Sequence of chain 1.B:
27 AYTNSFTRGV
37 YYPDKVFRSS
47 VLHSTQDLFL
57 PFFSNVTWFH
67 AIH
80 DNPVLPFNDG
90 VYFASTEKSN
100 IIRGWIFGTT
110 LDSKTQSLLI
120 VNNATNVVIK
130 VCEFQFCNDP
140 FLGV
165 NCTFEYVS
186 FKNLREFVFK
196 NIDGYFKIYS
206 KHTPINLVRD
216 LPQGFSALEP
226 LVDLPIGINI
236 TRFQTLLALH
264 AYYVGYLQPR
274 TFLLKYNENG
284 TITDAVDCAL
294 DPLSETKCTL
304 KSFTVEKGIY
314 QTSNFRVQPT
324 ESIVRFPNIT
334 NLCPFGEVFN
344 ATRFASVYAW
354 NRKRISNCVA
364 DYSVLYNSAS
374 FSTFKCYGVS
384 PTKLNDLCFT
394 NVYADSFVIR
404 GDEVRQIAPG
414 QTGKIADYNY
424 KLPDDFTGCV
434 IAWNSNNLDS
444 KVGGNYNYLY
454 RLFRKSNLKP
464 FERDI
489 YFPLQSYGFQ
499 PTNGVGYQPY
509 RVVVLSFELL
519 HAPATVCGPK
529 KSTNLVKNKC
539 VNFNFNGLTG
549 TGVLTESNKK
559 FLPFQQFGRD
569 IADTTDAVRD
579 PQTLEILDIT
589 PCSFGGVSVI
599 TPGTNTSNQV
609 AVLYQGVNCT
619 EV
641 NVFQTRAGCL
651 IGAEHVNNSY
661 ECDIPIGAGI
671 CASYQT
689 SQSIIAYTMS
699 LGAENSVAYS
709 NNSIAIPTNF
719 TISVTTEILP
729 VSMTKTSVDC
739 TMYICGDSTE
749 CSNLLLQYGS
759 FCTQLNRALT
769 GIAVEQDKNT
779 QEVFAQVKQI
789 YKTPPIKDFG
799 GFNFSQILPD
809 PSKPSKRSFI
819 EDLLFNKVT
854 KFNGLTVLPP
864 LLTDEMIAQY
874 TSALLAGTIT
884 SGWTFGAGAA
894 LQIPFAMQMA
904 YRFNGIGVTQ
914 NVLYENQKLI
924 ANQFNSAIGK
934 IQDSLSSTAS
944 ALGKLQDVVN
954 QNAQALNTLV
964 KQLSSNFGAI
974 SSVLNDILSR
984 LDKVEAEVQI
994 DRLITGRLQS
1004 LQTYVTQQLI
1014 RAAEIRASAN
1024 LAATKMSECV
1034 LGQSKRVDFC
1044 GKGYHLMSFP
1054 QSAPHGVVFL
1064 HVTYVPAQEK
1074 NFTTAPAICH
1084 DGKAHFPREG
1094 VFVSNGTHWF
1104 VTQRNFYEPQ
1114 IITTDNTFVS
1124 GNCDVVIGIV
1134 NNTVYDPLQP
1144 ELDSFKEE

Binding-site contacts:
Ligand atom C6 contacts residue PHE342 of chain 1.B at 4.4 Å (hydrophobic).
Ligand atom C2 contacts residue ASN343 of chain 1.B at 2.5 Å.
Ligand atom O6 contacts residue PHE374 of chain 1.B at 3.4 Å.
Ligand atom C6 contacts residue SER371 of chain 1.B at 4.5 Å.
Ligand atom C6 contacts residue PHE374 of chain 1.B at 3.5 Å (hydrophobic).
Ligand atom O6 contacts residue SER373 of chain 1.B at 3.1 Å (h-bond).
Ligand atom C4 contacts residue ASN343 of chain 1.B at 4.2 Å.
Ligand atom N2 contacts residue ASN343 of chain 1.B at 2.9 Å (h-bond).
Ligand atom C6 contacts residue SER373 of chain 1.B at 4.2 Å.
Ligand atom O7 contacts residue ASN343 of chain 1.B at 4.3 Å.
Ligand atom O5 contacts residue ASN343 of chain 1.B at 2.4 Å (h-bond).
Ligand atom C1 contacts residue ASN343 of chain 1.B at 1.4 Å.
Ligand atom O5 contacts residue PHE342 of chain 1.B at 4.0 Å.
Ligand atom C1 contacts residue GLY339 of chain 1.B at 3.3 Å.
Ligand atom C3 contacts residue ASN343 of chain 1.B at 3.8 Å.
Ligand atom C5 contacts residue ASN343 of chain 1.B at 3.7 Å.
Ligand atom O5 contacts residue GLY339 of chain 1.B at 4.1 Å.
Ligand atom C7 contacts residue ASN343 of chain 1.B at 3.9 Å.

The small molecule below binds the protein below.
Small molecule (SMILES): CC(=O)N[C@@H]1[C@@H](O)[C@H](O)[C@@H](CO)O[C@H]1O